The small molecule below binds the protein below.
Small molecule (SMILES): CC(=O)N[C@H]1[C@@H](O[P](=O)(O)O[P](=O)(O)OC[C@H]2O[C@@H](n3ccc(=O)[nH]c3=O)[C@H](O)[C@@H]2O)O[C@H](C(=O)O)[C@@H](O)[C@@H]1O

Sequence of chain 1.I:
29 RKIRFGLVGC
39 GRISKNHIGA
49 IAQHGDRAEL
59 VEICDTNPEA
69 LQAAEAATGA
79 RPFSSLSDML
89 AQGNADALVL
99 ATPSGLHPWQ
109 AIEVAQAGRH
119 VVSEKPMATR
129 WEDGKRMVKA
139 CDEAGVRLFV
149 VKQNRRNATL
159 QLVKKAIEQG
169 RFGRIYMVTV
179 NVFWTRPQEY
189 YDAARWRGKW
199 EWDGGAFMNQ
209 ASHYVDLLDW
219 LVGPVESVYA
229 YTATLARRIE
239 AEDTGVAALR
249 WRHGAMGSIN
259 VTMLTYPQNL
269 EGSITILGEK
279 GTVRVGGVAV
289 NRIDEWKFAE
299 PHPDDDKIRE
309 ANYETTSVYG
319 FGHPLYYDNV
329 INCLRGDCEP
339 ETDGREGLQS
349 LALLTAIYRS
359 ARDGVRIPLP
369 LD

Binding-site contacts:
Ligand atom O2 contacts residue THR183 of chain 1.I at 3.6 Å.
Ligand atom C6' contacts residue TYR188 of chain 1.I at 2.8 Å (hydrophobic).
Ligand atom O2 contacts residue PRO185 of chain 1.I at 3.2 Å.
Ligand atom O4 contacts residue ASN267 of chain 1.I at 3.1 Å (h-bond).
Ligand atom C3' contacts residue NAI1 of chain 1.GA at 3.4 Å.
Ligand atom O3' contacts residue HIS211 of chain 1.I at 2.8 Å (h-bond).
Ligand atom O4' contacts residue NAI1 of chain 1.GA at 3.4 Å.
Ligand atom O4C contacts residue ARG184 of chain 1.I at 3.3 Å (salt-bridge).
Ligand atom C4' contacts residue ASN207 of chain 1.I at 3.2 Å.
Ligand atom C8' contacts residue HIS211 of chain 1.I at 3.5 Å.
Ligand atom C4 contacts residue ASN267 of chain 1.I at 3.6 Å.
Ligand atom O2A contacts residue ARG40 of chain 1.I at 2.8 Å (salt-bridge).
Ligand atom O5' contacts residue ARG184 of chain 1.I at 2.9 Å (salt-bridge).
Ligand atom C2 contacts residue THR183 of chain 1.I at 3.2 Å.
Ligand atom N2' contacts residue NAI1 of chain 1.GA at 3.0 Å (h-bond).
Ligand atom PB contacts residue ARG40 of chain 1.I at 3.7 Å.
Ligand atom C5C contacts residue ARG40 of chain 1.I at 3.6 Å.
Ligand atom O3B contacts residue NAI1 of chain 1.GA at 3.5 Å.
Ligand atom C6 contacts residue ARG184 of chain 1.I at 3.4 Å.
Ligand atom N2' contacts residue HIS211 of chain 1.I at 3.5 Å (h-bond).
Ligand atom C8' contacts residue ASN152 of chain 1.I at 3.6 Å.
Ligand atom C7' contacts residue HIS211 of chain 1.I at 3.5 Å.
Ligand atom O'P contacts residue GLN208 of chain 1.I at 3.1 Å (h-bond).
Ligand atom O3C contacts residue ARG40 of chain 1.I at 3.3 Å (salt-bridge).
Ligand atom C5 contacts residue ASN267 of chain 1.I at 3.5 Å.
Ligand atom C7' contacts residue NAI1 of chain 1.GA at 3.7 Å.
Ligand atom C4 contacts residue THR183 of chain 1.I at 3.7 Å.
Ligand atom C8' contacts residue NAI1 of chain 1.GA at 3.5 Å.
Ligand atom O7' contacts residue TRP182 of chain 1.I at 3.2 Å.
Ligand atom N3 contacts residue THR183 of chain 1.I at 3.4 Å (h-bond).
Ligand atom O2B contacts residue ARG40 of chain 1.I at 2.4 Å (salt-bridge).
Ligand atom O'Q contacts residue TYR188 of chain 1.I at 2.3 Å (h-bond).
Ligand atom O4' contacts residue ASN207 of chain 1.I at 2.6 Å (h-bond).
Ligand atom C6 contacts residue THR183 of chain 1.I at 3.7 Å.
Ligand atom O'P contacts residue ARG184 of chain 1.I at 2.7 Å (salt-bridge).
Ligand atom N1 contacts residue THR183 of chain 1.I at 3.4 Å (h-bond).
Ligand atom O'P contacts residue TYR188 of chain 1.I at 2.6 Å (h-bond).
Ligand atom O3' contacts residue LYS123 of chain 1.I at 2.8 Å (salt-bridge).
Ligand atom O4 contacts residue GLN266 of chain 1.I at 3.5 Å.
Ligand atom O4' contacts residue LYS123 of chain 1.I at 3.3 Å (salt-bridge).